This small molecule binds to this protein.
Small molecule (SMILES): C[C@H](N)C(=O)N[C@@H](C)C(=O)N[C@H](C(=O)N[C@H](C=O)CCCC[N+](C)(C)C)[C@@H](C)O

Sequence of chain 1.B:
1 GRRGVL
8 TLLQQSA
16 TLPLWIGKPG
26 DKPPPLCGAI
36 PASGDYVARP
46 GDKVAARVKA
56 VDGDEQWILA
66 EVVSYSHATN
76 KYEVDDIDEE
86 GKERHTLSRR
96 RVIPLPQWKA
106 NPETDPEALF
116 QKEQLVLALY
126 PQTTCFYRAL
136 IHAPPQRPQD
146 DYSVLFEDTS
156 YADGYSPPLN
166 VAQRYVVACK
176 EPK

Binding-site contacts:
Ligand atom CB contacts residue ILE63 of chain 1.B at 3.7 Å (hydrophobic).
Ligand atom CA contacts residue TYR132 of chain 1.B at 4.0 Å (hydrophobic).
Ligand atom O contacts residue CYS130 of chain 1.B at 3.4 Å (h-bond).
Ligand atom CB contacts residue THR129 of chain 1.B at 3.6 Å.
Ligand atom C contacts residue CYS130 of chain 1.B at 4.1 Å (hydrophobic).
Ligand atom CD contacts residue TYR125 of chain 1.B at 3.8 Å (hydrophobic).
Ligand atom CM3 contacts residue TYR132 of chain 1.B at 3.5 Å (hydrophobic).
Ligand atom CA contacts residue THR129 of chain 1.B at 3.4 Å.
Ligand atom NZ contacts residue GLU152 of chain 1.B at 3.9 Å.
Ligand atom CA contacts residue ASP83 of chain 1.B at 3.3 Å.
Ligand atom CM1 contacts residue GLU152 of chain 1.B at 3.6 Å.
Ligand atom C contacts residue TYR132 of chain 1.B at 4.0 Å (hydrophobic).
Ligand atom CB contacts residue THR128 of chain 1.B at 4.1 Å.
Ligand atom CB contacts residue MSE7 of chain 1.B at 4.0 Å.
Ligand atom CA contacts residue ASP81 of chain 1.B at 3.4 Å.
Ligand atom CA contacts residue TYR132 of chain 1.B at 3.9 Å (hydrophobic).
Ligand atom N contacts residue ASP83 of chain 1.B at 2.9 Å (salt-bridge).
Ligand atom N contacts residue ASP81 of chain 1.B at 2.6 Å (salt-bridge).
Ligand atom CB contacts residue TYR132 of chain 1.B at 3.4 Å (hydrophobic).
Ligand atom CM3 contacts residue TYR125 of chain 1.B at 3.7 Å (hydrophobic).
Ligand atom CG contacts residue TYR125 of chain 1.B at 4.0 Å (hydrophobic).
Ligand atom N contacts residue THR129 of chain 1.B at 2.9 Å (h-bond).
Ligand atom CM2 contacts residue GLU152 of chain 1.B at 3.6 Å.
Ligand atom C contacts residue THR128 of chain 1.B at 4.1 Å.
Ligand atom CB contacts residue ASP81 of chain 1.B at 3.7 Å.
Ligand atom O contacts residue ASP83 of chain 1.B at 3.8 Å.
Ligand atom C contacts residue THR128 of chain 1.B at 3.8 Å.
Ligand atom CM3 contacts residue GLU152 of chain 1.B at 4.0 Å.
Ligand atom O contacts residue THR128 of chain 1.B at 3.8 Å.
Ligand atom CM1 contacts residue ASP153 of chain 1.B at 3.4 Å.
Ligand atom C contacts residue THR129 of chain 1.B at 3.6 Å.
Ligand atom C contacts residue ASP83 of chain 1.B at 3.5 Å.
Ligand atom CA contacts residue CYS130 of chain 1.B at 3.9 Å (hydrophobic).
Ligand atom CG2 contacts residue CYS130 of chain 1.B at 4.0 Å (hydrophobic).
Ligand atom CB contacts residue CYS130 of chain 1.B at 3.8 Å (hydrophobic).
Ligand atom N contacts residue TYR132 of chain 1.B at 3.1 Å (h-bond).
Ligand atom CA contacts residue THR128 of chain 1.B at 3.8 Å.
Ligand atom N contacts residue THR128 of chain 1.B at 3.7 Å.
Ligand atom O contacts residue THR128 of chain 1.B at 3.2 Å.
Ligand atom O contacts residue THR129 of chain 1.B at 3.0 Å (h-bond).